Binding-site contacts:
Ligand atom O3 contacts residue CYS262 of chain 1.O at 3.7 Å.
Ligand atom O7 contacts residue PRO48 of chain 1.O at 4.5 Å.
Ligand atom C5 contacts residue SER264 of chain 1.O at 4.5 Å.
Ligand atom C8 contacts residue VAL90 of chain 1.O at 3.1 Å (hydrophobic).
Ligand atom C7 contacts residue VAL90 of chain 1.O at 3.8 Å (hydrophobic).
Ligand atom C5 contacts residue NAG1 of chain 1.WA at 3.9 Å.
Ligand atom O6 contacts residue NAG1 of chain 1.WA at 4.4 Å.
Ligand atom C3 contacts residue SER263 of chain 1.O at 4.3 Å.
Ligand atom C8 contacts residue ASN198 of chain 1.O at 4.2 Å.
Ligand atom C1 contacts residue ASN98 of chain 1.O at 1.5 Å.
Ligand atom C3 contacts residue SER264 of chain 1.O at 3.9 Å.
Ligand atom O4 contacts residue CYS262 of chain 1.O at 4.0 Å.
Ligand atom C2 contacts residue ASN98 of chain 1.O at 2.6 Å.
Ligand atom O7 contacts residue VAL90 of chain 1.O at 4.2 Å.
Ligand atom O7 contacts residue ASN198 of chain 1.O at 3.8 Å.
Ligand atom C6 contacts residue ASN98 of chain 1.O at 4.3 Å.
Ligand atom O4 contacts residue SER263 of chain 1.O at 3.5 Å (h-bond).
Ligand atom C5 contacts residue ASN98 of chain 1.O at 3.4 Å.
Ligand atom C8 contacts residue LEU97 of chain 1.O at 3.1 Å (hydrophobic).
Ligand atom C7 contacts residue LEU97 of chain 1.O at 4.4 Å (hydrophobic).
Ligand atom C8 contacts residue SER264 of chain 1.O at 4.3 Å.
Ligand atom C6 contacts residue NAG1 of chain 1.WA at 3.2 Å.
Ligand atom C5 contacts residue SER263 of chain 1.O at 3.6 Å.
Ligand atom C3 contacts residue ASN98 of chain 1.O at 3.8 Å.
Ligand atom C1 contacts residue SER264 of chain 1.O at 3.5 Å.
Ligand atom C4 contacts residue SER263 of chain 1.O at 4.0 Å.
Ligand atom C6 contacts residue SER263 of chain 1.O at 4.2 Å.
Ligand atom C7 contacts residue ASN98 of chain 1.O at 4.2 Å.
Ligand atom C7 contacts residue ASN198 of chain 1.O at 4.3 Å.
Ligand atom N2 contacts residue VAL90 of chain 1.O at 4.3 Å.
Ligand atom O5 contacts residue ASN98 of chain 1.O at 2.0 Å (h-bond).
Ligand atom O6 contacts residue SER263 of chain 1.O at 4.1 Å.
Ligand atom C3 contacts residue CYS262 of chain 1.O at 4.3 Å (hydrophobic).
Ligand atom N2 contacts residue LEU97 of chain 1.O at 4.1 Å.
Ligand atom O5 contacts residue NAG1 of chain 1.WA at 3.6 Å.
Ligand atom N2 contacts residue SER264 of chain 1.O at 3.4 Å.
Ligand atom C7 contacts residue SER264 of chain 1.O at 4.3 Å.
Ligand atom N2 contacts residue ASN98 of chain 1.O at 3.3 Å (h-bond).
Ligand atom C4 contacts residue ASN98 of chain 1.O at 4.0 Å.
Ligand atom C2 contacts residue SER264 of chain 1.O at 3.8 Å.

Sequence of chain 1.O:
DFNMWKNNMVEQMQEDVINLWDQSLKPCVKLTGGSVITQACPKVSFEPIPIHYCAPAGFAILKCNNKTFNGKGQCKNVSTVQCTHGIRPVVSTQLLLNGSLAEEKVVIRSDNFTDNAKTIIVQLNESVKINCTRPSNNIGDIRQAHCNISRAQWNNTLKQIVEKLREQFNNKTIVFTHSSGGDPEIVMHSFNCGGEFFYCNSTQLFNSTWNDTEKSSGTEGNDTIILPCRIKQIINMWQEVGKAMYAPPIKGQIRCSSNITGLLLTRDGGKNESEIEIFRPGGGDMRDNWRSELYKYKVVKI

A protein and the small-molecule ligand that binds it are described below.
Small molecule (SMILES): CC(=O)N[C@@H]1[C@@H](O)[C@H](O)[C@@H](CO)O[C@H]1O